Binding-site contacts:
Ligand atom CBB contacts residue SER171 of chain 1.A at 3.2 Å.
Ligand atom NBC contacts residue TRP192 of chain 1.A at 3.5 Å (h-bond).
Ligand atom CAO contacts residue SER176 of chain 1.A at 3.2 Å.
Ligand atom CBA contacts residue SER171 of chain 1.A at 3.5 Å.
Ligand atom NAI contacts residue HIS41 of chain 1.A at 3.6 Å.
Ligand atom NBC contacts residue ASP170 of chain 1.A at 3.0 Å (salt-bridge).
Ligand atom CAV contacts residue CYS197 of chain 1.A at 3.5 Å (hydrophobic).
Ligand atom CAL contacts residue SER191 of chain 1.A at 3.1 Å.
Ligand atom CAL contacts residue HIS41 of chain 1.A at 3.6 Å.
Ligand atom CAP contacts residue SER176 of chain 1.A at 3.0 Å.
Ligand atom CBB contacts residue ASN194 of chain 1.A at 3.5 Å.
Ligand atom CAH contacts residue HIS41 of chain 1.A at 3.7 Å.
Ligand atom CAW contacts residue GLN173 of chain 1.A at 3.7 Å.
Ligand atom NAT contacts residue SER176 of chain 1.A at 2.8 Å (h-bond).
Ligand atom CAY contacts residue SER176 of chain 1.A at 3.7 Å.
Ligand atom CAS contacts residue SER176 of chain 1.A at 3.5 Å.
Ligand atom CAC contacts residue GLY193 of chain 1.A at 3.4 Å.
Ligand atom OBE contacts residue SER176 of chain 1.A at 2.9 Å (h-bond).
Ligand atom OBE contacts residue GLN173 of chain 1.A at 3.5 Å.
Ligand atom CAR contacts residue LEU25 of chain 1.A at 3.4 Å (hydrophobic).
Ligand atom CAX contacts residue CYS172 of chain 1.A at 3.7 Å (hydrophobic).
Ligand atom CAJ contacts residue HIS41 of chain 1.A at 3.5 Å.
Ligand atom CAP contacts residue GLY174 of chain 1.A at 3.5 Å.
Ligand atom CAA contacts residue SER191 of chain 1.A at 3.7 Å.
Ligand atom CBB contacts residue ASP170 of chain 1.A at 3.6 Å.
Ligand atom OBE contacts residue GLY174 of chain 1.A at 2.6 Å (h-bond).
Ligand atom CAD contacts residue GLY193 of chain 1.A at 3.5 Å.
Ligand atom OBE contacts residue CYS172 of chain 1.A at 3.7 Å.
Ligand atom CAX contacts residue SER176 of chain 1.A at 3.7 Å.
Ligand atom CAB contacts residue TRP192 of chain 1.A at 3.5 Å (hydrophobic).
Ligand atom CAR contacts residue SER176 of chain 1.A at 3.7 Å.
Ligand atom CAA contacts residue TRP192 of chain 1.A at 3.7 Å (hydrophobic).
Ligand atom CAR contacts residue CYS26 of chain 1.A at 3.7 Å (hydrophobic).
Ligand atom CAY contacts residue VAL190 of chain 1.A at 3.6 Å (hydrophobic).
Ligand atom OBE contacts residue ASP175 of chain 1.A at 3.4 Å (salt-bridge).
Ligand atom CAW contacts residue CYS172 of chain 1.A at 3.7 Å (hydrophobic).
Ligand atom CAZ contacts residue SER171 of chain 1.A at 3.4 Å.
Ligand atom NAG contacts residue HIS41 of chain 1.A at 3.4 Å (h-bond).
Ligand atom NBC contacts residue SER171 of chain 1.A at 2.8 Å (h-bond).
Ligand atom CAK contacts residue HIS41 of chain 1.A at 3.4 Å.

This protein binds this small molecule.
Small molecule (SMILES): NCc1ccc(NC(=O)c2c(O)ccc[n+]2Cc2nccn2Cc2ccccc2)cc1

Sequence of chain 1.A:
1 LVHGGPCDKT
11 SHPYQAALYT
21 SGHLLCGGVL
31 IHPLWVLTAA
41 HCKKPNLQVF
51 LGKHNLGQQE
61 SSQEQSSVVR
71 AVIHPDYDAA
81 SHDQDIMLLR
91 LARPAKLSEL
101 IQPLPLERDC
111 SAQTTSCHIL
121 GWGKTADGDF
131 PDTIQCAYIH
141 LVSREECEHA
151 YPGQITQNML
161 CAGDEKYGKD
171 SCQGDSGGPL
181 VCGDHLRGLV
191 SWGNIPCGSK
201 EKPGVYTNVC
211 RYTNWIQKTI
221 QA